Sequence of chain 1.B:
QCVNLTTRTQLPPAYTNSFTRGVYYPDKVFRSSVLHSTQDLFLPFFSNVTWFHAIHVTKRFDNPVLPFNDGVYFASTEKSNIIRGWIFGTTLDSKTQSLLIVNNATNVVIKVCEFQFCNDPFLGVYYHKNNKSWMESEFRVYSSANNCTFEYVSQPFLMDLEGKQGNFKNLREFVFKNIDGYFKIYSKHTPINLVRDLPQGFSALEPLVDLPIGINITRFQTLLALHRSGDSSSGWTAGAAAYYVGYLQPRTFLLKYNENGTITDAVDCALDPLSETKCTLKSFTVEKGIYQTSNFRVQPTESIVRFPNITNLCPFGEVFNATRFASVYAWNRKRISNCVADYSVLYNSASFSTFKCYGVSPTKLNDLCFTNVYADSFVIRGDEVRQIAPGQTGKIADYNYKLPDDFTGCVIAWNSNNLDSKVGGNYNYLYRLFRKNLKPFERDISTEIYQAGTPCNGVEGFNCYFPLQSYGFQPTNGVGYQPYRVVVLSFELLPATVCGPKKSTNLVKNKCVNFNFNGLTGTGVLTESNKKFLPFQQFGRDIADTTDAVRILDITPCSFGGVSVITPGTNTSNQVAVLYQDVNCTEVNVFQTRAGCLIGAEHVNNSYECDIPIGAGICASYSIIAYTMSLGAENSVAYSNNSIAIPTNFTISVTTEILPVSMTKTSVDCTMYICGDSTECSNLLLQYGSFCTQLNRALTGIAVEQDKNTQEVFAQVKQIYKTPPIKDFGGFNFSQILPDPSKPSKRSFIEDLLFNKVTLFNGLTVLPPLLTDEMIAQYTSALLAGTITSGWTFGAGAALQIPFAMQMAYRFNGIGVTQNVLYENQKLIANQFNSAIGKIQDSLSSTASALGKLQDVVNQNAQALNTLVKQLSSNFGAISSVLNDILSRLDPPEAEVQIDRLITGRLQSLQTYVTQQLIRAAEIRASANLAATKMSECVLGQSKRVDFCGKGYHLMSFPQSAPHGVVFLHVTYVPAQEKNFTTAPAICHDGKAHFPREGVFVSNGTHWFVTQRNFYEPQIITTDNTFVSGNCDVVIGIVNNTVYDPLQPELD

This small molecule binds to this protein.
Small molecule (SMILES): CC(=O)N[C@H]1[C@H](O[C@H]2[C@H](O)[C@@H](NC(C)=O)CO[C@@H]2CO)O[C@H](CO)[C@@H](O)[C@@H]1O

Binding-site contacts:
Ligand atom C7 contacts residue ASN234 of chain 1.C at 3.2 Å.
Ligand atom C1 contacts residue ASN234 of chain 1.C at 1.4 Å.
Ligand atom C6 contacts residue THR108 of chain 1.C at 3.6 Å.
Ligand atom C1 contacts residue THR236 of chain 1.C at 4.0 Å.
Ligand atom C8 contacts residue ASN234 of chain 1.C at 4.3 Å.
Ligand atom O5 contacts residue THR108 of chain 1.C at 3.9 Å.
Ligand atom C4 contacts residue ASN234 of chain 1.C at 4.2 Å.
Ligand atom C6 contacts residue THR236 of chain 1.C at 4.5 Å.
Ligand atom C2 contacts residue ASN234 of chain 1.C at 2.4 Å.
Ligand atom C5 contacts residue ASN234 of chain 1.C at 3.7 Å.
Ligand atom N2 contacts residue ASN234 of chain 1.C at 2.9 Å (h-bond).
Ligand atom C3 contacts residue ASN234 of chain 1.C at 3.8 Å.
Ligand atom O6 contacts residue THR108 of chain 1.C at 3.5 Å.
Ligand atom C5 contacts residue THR108 of chain 1.C at 4.4 Å.
Ligand atom O7 contacts residue ASN234 of chain 1.C at 3.1 Å (h-bond).
Ligand atom C8 contacts residue GLU465 of chain 1.B at 4.5 Å.
Ligand atom O5 contacts residue THR236 of chain 1.C at 3.9 Å.
Ligand atom C1 contacts residue THR108 of chain 1.C at 4.5 Å.
Ligand atom C5 contacts residue THR236 of chain 1.C at 3.9 Å.
Ligand atom O6 contacts residue THR236 of chain 1.C at 3.8 Å.
Ligand atom O5 contacts residue ASN234 of chain 1.C at 2.4 Å (h-bond).

Sequence of chain 1.C:
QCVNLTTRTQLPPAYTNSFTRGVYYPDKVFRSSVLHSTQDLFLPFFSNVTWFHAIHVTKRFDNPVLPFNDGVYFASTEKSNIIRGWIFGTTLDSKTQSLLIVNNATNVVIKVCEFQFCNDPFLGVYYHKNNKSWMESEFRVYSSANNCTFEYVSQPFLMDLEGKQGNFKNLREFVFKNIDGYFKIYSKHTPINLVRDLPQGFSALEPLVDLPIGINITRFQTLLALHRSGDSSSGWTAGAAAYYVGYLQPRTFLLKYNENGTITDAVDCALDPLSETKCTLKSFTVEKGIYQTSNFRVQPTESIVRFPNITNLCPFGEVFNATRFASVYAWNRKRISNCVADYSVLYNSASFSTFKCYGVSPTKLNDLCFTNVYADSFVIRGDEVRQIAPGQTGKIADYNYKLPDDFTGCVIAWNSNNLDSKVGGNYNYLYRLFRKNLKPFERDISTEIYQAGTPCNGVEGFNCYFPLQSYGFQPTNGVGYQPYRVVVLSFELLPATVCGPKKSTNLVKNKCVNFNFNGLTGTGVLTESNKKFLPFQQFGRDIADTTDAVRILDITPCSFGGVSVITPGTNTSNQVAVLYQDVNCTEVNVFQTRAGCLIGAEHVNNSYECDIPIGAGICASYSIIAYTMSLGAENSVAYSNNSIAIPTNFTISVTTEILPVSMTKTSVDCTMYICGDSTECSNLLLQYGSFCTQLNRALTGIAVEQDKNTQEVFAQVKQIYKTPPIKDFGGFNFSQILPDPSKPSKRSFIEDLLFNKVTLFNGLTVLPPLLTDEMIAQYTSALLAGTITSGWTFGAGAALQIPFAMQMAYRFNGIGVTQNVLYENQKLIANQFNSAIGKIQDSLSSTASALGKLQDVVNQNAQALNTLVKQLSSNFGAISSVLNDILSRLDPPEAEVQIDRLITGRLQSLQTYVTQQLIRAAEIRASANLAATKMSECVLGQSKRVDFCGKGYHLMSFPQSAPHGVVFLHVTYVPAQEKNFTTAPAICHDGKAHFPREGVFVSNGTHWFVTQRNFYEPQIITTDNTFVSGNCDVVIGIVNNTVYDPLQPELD